Binding-site contacts:
Ligand atom C7 contacts residue THR156 of chain 2.F at 4.4 Å.
Ligand atom O6 contacts residue GLU150 of chain 2.F at 2.8 Å.
Ligand atom C7 contacts residue ASN154 of chain 2.F at 3.2 Å.
Ligand atom O6 contacts residue ALA147 of chain 2.F at 4.3 Å.
Ligand atom C1 contacts residue GLU150 of chain 2.F at 3.5 Å.
Ligand atom O5 contacts residue ASN154 of chain 2.F at 2.4 Å (h-bond).
Ligand atom C1 contacts residue ASN154 of chain 2.F at 1.4 Å.
Ligand atom C5 contacts residue ALA147 of chain 2.F at 4.2 Å (hydrophobic).
Ligand atom C6 contacts residue ALA147 of chain 2.F at 3.6 Å (hydrophobic).
Ligand atom O7 contacts residue ASN154 of chain 2.F at 3.0 Å.
Ligand atom C3 contacts residue ASN154 of chain 2.F at 3.8 Å.
Ligand atom N2 contacts residue THR156 of chain 2.F at 3.5 Å.
Ligand atom C1 contacts residue THR156 of chain 2.F at 3.3 Å.
Ligand atom C1 contacts residue SER151 of chain 2.F at 3.8 Å.
Ligand atom C5 contacts residue GLU150 of chain 2.F at 3.9 Å.
Ligand atom C6 contacts residue GLU150 of chain 2.F at 3.6 Å.
Ligand atom C2 contacts residue THR156 of chain 2.F at 3.8 Å.
Ligand atom C5 contacts residue SER151 of chain 2.F at 4.3 Å.
Ligand atom O5 contacts residue SER151 of chain 2.F at 3.6 Å (h-bond).
Ligand atom C5 contacts residue ASN154 of chain 2.F at 3.7 Å.
Ligand atom O5 contacts residue THR156 of chain 2.F at 4.3 Å.
Ligand atom C2 contacts residue ASN154 of chain 2.F at 2.5 Å.
Ligand atom O5 contacts residue GLU150 of chain 2.F at 2.8 Å.
Ligand atom O5 contacts residue ALA147 of chain 2.F at 4.4 Å.
Ligand atom N2 contacts residue ASN154 of chain 2.F at 2.9 Å (h-bond).
Ligand atom C8 contacts residue ASN154 of chain 2.F at 4.5 Å.
Ligand atom C4 contacts residue ASN154 of chain 2.F at 4.2 Å.
Ligand atom C3 contacts residue THR156 of chain 2.F at 4.3 Å.

Sequence of chain 2.F:
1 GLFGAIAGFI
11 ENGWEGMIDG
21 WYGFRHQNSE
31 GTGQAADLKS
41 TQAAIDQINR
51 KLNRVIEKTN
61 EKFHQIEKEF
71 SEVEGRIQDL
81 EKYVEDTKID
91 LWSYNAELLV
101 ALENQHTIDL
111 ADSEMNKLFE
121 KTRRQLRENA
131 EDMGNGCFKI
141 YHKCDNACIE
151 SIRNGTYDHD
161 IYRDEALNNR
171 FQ

This small molecule binds to this protein.
Small molecule (SMILES): CC(=O)N[C@@H]1[C@@H](O)[C@H](O)[C@@H](CO)O[C@H]1O